Sequence of chain 1.A:
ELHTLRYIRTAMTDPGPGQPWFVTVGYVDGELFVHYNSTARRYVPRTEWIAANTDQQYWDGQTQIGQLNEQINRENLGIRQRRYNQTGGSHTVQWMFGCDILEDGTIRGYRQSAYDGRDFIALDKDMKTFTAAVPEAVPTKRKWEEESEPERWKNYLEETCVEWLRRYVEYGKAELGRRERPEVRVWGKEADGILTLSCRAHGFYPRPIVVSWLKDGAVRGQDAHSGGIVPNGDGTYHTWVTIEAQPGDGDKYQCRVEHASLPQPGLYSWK

A protein and the small-molecule ligand that binds it are described below.
Small molecule (SMILES): CC[C@H](C)[C@H](N)C(=O)N[C@@H](CC(=O)O)C(=O)N[C@@H](CC1=CN=C2CC=CC=C12)C(=O)N[C@@H](Cc1ccccc1)C(=O)N[C@@H](CC(=O)O)C(=O)NCC(=O)N[C@@H](CCCCN)C(=O)N[C@@H](CC(=O)O)C(=O)O

Binding-site contacts:
Ligand atom OD2 contacts residue ASN76 of chain 1.A at 3.0 Å (h-bond).
Ligand atom CE2 contacts residue ARG155 of chain 1.A at 2.9 Å.
Ligand atom O contacts residue ASN72 of chain 1.A at 3.0 Å (h-bond).
Ligand atom CB contacts residue ASN79 of chain 1.A at 3.1 Å.
Ligand atom OD1 contacts residue ARG12 of chain 1.A at 2.6 Å (salt-bridge).
Ligand atom O contacts residue THR143 of chain 1.A at 2.9 Å (h-bond).
Ligand atom O contacts residue GLN65 of chain 1.A at 3.2 Å (h-bond).
Ligand atom OD1 contacts residue TRP147 of chain 1.A at 3.3 Å.
Ligand atom O contacts residue TRP147 of chain 1.A at 2.7 Å (h-bond).
Ligand atom OD2 contacts residue ASN79 of chain 1.A at 3.0 Å.
Ligand atom O contacts residue TRP156 of chain 1.A at 3.3 Å.
Ligand atom OD1 contacts residue ARG114 of chain 1.A at 2.8 Å (salt-bridge).
Ligand atom OD2 contacts residue TYR46 of chain 1.A at 2.6 Å (h-bond).
Ligand atom O contacts residue TYR159 of chain 1.A at 2.8 Å (h-bond).
Ligand atom O contacts residue ILE75 of chain 1.A at 3.2 Å.
Ligand atom N contacts residue ASN79 of chain 1.A at 2.6 Å (h-bond).
Ligand atom O contacts residue ASN79 of chain 1.A at 3.3 Å (h-bond).
Ligand atom C contacts residue TYR10 of chain 1.A at 3.1 Å (hydrophobic).
Ligand atom O contacts residue LYS146 of chain 1.A at 2.9 Å (salt-bridge).
Ligand atom CZ contacts residue ARG155 of chain 1.A at 3.1 Å.
Ligand atom CD2 contacts residue ARG155 of chain 1.A at 2.9 Å.
Ligand atom CG contacts residue ASN79 of chain 1.A at 3.2 Å.
Ligand atom CG contacts residue ARG12 of chain 1.A at 3.3 Å.
Ligand atom O contacts residue ARG12 of chain 1.A at 3.2 Å (salt-bridge).
Ligand atom N contacts residue GLN65 of chain 1.A at 2.7 Å (h-bond).
Ligand atom CG contacts residue ARG155 of chain 1.A at 3.1 Å.
Ligand atom CG contacts residue TYR46 of chain 1.A at 3.3 Å (hydrophobic).
Ligand atom CA contacts residue ASN72 of chain 1.A at 3.1 Å.
Ligand atom OD2 contacts residue THR27 of chain 1.A at 3.3 Å.
Ligand atom N contacts residue ASN72 of chain 1.A at 2.9 Å (h-bond).
Ligand atom O contacts residue ARG155 of chain 1.A at 2.5 Å (salt-bridge).
Ligand atom CA contacts residue TYR10 of chain 1.A at 3.0 Å (hydrophobic).
Ligand atom OD2 contacts residue ARG83 of chain 1.A at 2.6 Å (salt-bridge).
Ligand atom O contacts residue ARG86 of chain 1.A at 3.2 Å (salt-bridge).
Ligand atom OD2 contacts residue ARG12 of chain 1.A at 2.7 Å (salt-bridge).
Ligand atom CD contacts residue GLU78 of chain 1.A at 3.3 Å.
Ligand atom CE contacts residue GLU78 of chain 1.A at 3.0 Å.
Ligand atom N contacts residue TYR10 of chain 1.A at 3.0 Å (h-bond).
Ligand atom N contacts residue TYR171 of chain 1.A at 2.9 Å (h-bond).
Ligand atom CG2 contacts residue TYR171 of chain 1.A at 3.2 Å (hydrophobic).